Sequence of chain 1.B:
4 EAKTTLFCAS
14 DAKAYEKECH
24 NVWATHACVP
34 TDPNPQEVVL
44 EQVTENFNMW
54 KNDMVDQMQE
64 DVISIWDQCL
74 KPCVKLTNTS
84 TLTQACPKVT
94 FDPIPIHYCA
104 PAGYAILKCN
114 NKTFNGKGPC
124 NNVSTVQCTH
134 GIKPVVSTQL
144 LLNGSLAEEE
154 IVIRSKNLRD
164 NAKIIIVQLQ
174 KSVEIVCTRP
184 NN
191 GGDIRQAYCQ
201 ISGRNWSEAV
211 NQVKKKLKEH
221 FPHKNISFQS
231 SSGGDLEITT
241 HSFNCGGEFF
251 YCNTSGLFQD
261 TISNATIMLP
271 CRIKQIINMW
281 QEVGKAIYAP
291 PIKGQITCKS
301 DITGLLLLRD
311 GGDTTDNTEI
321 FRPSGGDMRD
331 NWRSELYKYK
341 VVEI

Binding-site contacts:
Ligand atom O6 contacts residue THR240 of chain 1.B at 4.0 Å.
Ligand atom C1 contacts residue ASN253 of chain 1.B at 1.4 Å.
Ligand atom C2 contacts residue SER255 of chain 1.B at 3.3 Å.
Ligand atom N2 contacts residue ASN253 of chain 1.B at 3.1 Å (h-bond).
Ligand atom C1 contacts residue SER255 of chain 1.B at 4.3 Å.
Ligand atom O3 contacts residue SER255 of chain 1.B at 4.0 Å.
Ligand atom C4 contacts residue ASN253 of chain 1.B at 4.2 Å.
Ligand atom C5 contacts residue ASN253 of chain 1.B at 3.6 Å.
Ligand atom C7 contacts residue ASN253 of chain 1.B at 4.4 Å.
Ligand atom C2 contacts residue ASN253 of chain 1.B at 2.6 Å.
Ligand atom O6 contacts residue LEU236 of chain 1.B at 4.1 Å.
Ligand atom O6 contacts residue ASN253 of chain 1.B at 4.4 Å.
Ligand atom C3 contacts residue ASN253 of chain 1.B at 3.9 Å.
Ligand atom N2 contacts residue SER255 of chain 1.B at 3.5 Å (h-bond).
Ligand atom C7 contacts residue SER255 of chain 1.B at 4.0 Å.
Ligand atom O5 contacts residue ASN253 of chain 1.B at 2.3 Å (h-bond).
Ligand atom O6 contacts residue THR239 of chain 1.B at 3.6 Å (h-bond).
Ligand atom O7 contacts residue SER255 of chain 1.B at 4.3 Å.
Ligand atom C3 contacts residue SER255 of chain 1.B at 4.2 Å.

This small molecule binds to this protein.
Small molecule (SMILES): CC(=O)N[C@@H]1[C@@H](O)[C@H](O)[C@@H](CO)O[C@H]1O